Binding-site contacts:
Ligand atom C2 contacts residue ILE186 of chain 2.F at 4.3 Å (hydrophobic).
Ligand atom C1 contacts residue ILE205 of chain 2.F at 3.2 Å (hydrophobic).
Ligand atom N9 contacts residue PRO187 of chain 2.F at 4.5 Å.
Ligand atom C6 contacts residue PRO198 of chain 2.F at 4.2 Å (hydrophobic).
Ligand atom C5 contacts residue ILE205 of chain 2.F at 4.5 Å (hydrophobic).
Ligand atom O10 contacts residue PRO198 of chain 2.F at 3.9 Å.
Ligand atom C6 contacts residue ILE205 of chain 2.F at 3.8 Å (hydrophobic).
Ligand atom C3 contacts residue VAL201 of chain 2.F at 4.4 Å (hydrophobic).
Ligand atom C4 contacts residue ILE186 of chain 2.F at 4.3 Å (hydrophobic).
Ligand atom O10 contacts residue LYS193 of chain 2.F at 2.6 Å (salt-bridge).
Ligand atom O7 contacts residue ILE205 of chain 2.F at 3.2 Å.
Ligand atom C3 contacts residue PRO187 of chain 2.F at 4.3 Å (hydrophobic).
Ligand atom C1 contacts residue GLN202 of chain 2.F at 3.1 Å.
Ligand atom C5 contacts residue VAL201 of chain 2.F at 3.8 Å (hydrophobic).
Ligand atom O11 contacts residue PRO187 of chain 2.F at 3.3 Å.
Ligand atom N9 contacts residue LYS193 of chain 2.F at 3.4 Å (salt-bridge).
Ligand atom O8 contacts residue ILE186 of chain 2.F at 4.4 Å.
Ligand atom C2 contacts residue ILE205 of chain 2.F at 3.4 Å (hydrophobic).
Ligand atom C5 contacts residue PRO198 of chain 2.F at 3.8 Å (hydrophobic).
Ligand atom N9 contacts residue ILE186 of chain 2.F at 4.4 Å.
Ligand atom O8 contacts residue ILE205 of chain 2.F at 3.6 Å.
Ligand atom O11 contacts residue LYS193 of chain 2.F at 3.3 Å.
Ligand atom C4 contacts residue VAL201 of chain 2.F at 3.8 Å (hydrophobic).
Ligand atom N9 contacts residue VAL201 of chain 2.F at 3.7 Å.
Ligand atom C3 contacts residue ILE186 of chain 2.F at 3.7 Å (hydrophobic).
Ligand atom O7 contacts residue GLN202 of chain 2.F at 2.5 Å (h-bond).
Ligand atom C6 contacts residue GLN202 of chain 2.F at 3.0 Å.
Ligand atom C3 contacts residue ILE205 of chain 2.F at 4.1 Å (hydrophobic).
Ligand atom O11 contacts residue ILE186 of chain 2.F at 4.0 Å.
Ligand atom C5 contacts residue GLN202 of chain 2.F at 4.4 Å.
Ligand atom O11 contacts residue VAL201 of chain 2.F at 4.2 Å.
Ligand atom O10 contacts residue VAL201 of chain 2.F at 3.7 Å.

A small-molecule ligand and the protein it binds are described below.
Small molecule (SMILES): O=[N+]([O-])c1ccc(O)c(O)c1

Sequence of chain 2.F:
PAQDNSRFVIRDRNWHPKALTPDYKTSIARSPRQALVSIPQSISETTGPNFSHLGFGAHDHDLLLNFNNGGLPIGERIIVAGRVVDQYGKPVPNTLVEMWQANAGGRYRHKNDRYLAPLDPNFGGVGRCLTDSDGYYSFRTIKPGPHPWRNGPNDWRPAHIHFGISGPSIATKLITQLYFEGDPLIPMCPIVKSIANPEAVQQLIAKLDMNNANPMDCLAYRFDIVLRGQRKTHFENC